Sequence of chain 1.F:
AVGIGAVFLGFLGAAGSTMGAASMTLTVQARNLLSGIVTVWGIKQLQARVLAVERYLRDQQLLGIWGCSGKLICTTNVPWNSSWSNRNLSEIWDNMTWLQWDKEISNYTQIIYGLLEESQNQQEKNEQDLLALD

Binding-site contacts:
Ligand atom C1 contacts residue ASN113 of chain 1.F at 1.4 Å.
Ligand atom C3 contacts residue ASN113 of chain 1.F at 3.8 Å.
Ligand atom C7 contacts residue ASN113 of chain 1.F at 3.4 Å.
Ligand atom O7 contacts residue ASN113 of chain 1.F at 3.1 Å (h-bond).
Ligand atom O5 contacts residue ASN113 of chain 1.F at 2.2 Å (h-bond).
Ligand atom C5 contacts residue ASN113 of chain 1.F at 3.6 Å.
Ligand atom C7 contacts residue SER115 of chain 1.F at 4.4 Å.
Ligand atom C2 contacts residue ASN113 of chain 1.F at 2.5 Å.
Ligand atom C8 contacts residue ASN113 of chain 1.F at 4.0 Å.
Ligand atom N2 contacts residue ASN113 of chain 1.F at 3.1 Å (h-bond).
Ligand atom C4 contacts residue ASN113 of chain 1.F at 4.1 Å.
Ligand atom C8 contacts residue GLU116 of chain 1.F at 4.0 Å.
Ligand atom C8 contacts residue SER115 of chain 1.F at 3.3 Å.
Ligand atom O6 contacts residue ASN113 of chain 1.F at 4.3 Å.

A small-molecule ligand and the protein it binds are described below.
Small molecule (SMILES): CC(=O)N[C@@H]1[C@@H](O)[C@H](O)[C@@H](CO)O[C@H]1O